Sequence of chain 1.F:
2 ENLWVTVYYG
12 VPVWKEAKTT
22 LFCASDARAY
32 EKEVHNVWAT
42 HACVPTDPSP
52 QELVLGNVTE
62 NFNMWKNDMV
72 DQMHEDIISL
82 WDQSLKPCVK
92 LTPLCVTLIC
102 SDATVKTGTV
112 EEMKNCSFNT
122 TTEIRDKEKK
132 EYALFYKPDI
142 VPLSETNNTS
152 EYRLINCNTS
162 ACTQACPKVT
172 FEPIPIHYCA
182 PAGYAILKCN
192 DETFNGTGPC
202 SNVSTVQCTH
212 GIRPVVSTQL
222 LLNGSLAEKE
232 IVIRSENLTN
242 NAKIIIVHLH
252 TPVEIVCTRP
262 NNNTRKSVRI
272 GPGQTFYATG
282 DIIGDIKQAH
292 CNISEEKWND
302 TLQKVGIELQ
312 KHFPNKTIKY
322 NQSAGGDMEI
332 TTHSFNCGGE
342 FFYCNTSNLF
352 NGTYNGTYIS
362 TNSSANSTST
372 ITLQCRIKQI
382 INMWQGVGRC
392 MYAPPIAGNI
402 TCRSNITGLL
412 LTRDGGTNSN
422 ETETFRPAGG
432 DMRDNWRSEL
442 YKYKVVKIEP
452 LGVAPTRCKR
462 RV

Binding-site contacts:
Ligand atom O7 contacts residue ASN346 of chain 1.F at 3.9 Å.
Ligand atom C8 contacts residue THR333 of chain 1.F at 4.4 Å.
Ligand atom C8 contacts residue THR332 of chain 1.F at 4.3 Å.
Ligand atom C7 contacts residue ASN346 of chain 1.F at 3.2 Å.
Ligand atom O5 contacts residue ASN346 of chain 1.F at 2.4 Å (h-bond).
Ligand atom C1 contacts residue ASN346 of chain 1.F at 1.4 Å.
Ligand atom C5 contacts residue ASN346 of chain 1.F at 3.6 Å.
Ligand atom C3 contacts residue ASN346 of chain 1.F at 3.8 Å.
Ligand atom N2 contacts residue ASN346 of chain 1.F at 2.9 Å (h-bond).
Ligand atom C5 contacts residue SER348 of chain 1.F at 4.3 Å.
Ligand atom C8 contacts residue ASN346 of chain 1.F at 3.7 Å.
Ligand atom O5 contacts residue SER348 of chain 1.F at 4.4 Å.
Ligand atom C2 contacts residue ASN346 of chain 1.F at 2.4 Å.
Ligand atom C4 contacts residue ASN346 of chain 1.F at 4.2 Å.
Ligand atom C6 contacts residue SER348 of chain 1.F at 4.0 Å.
Ligand atom O7 contacts residue ARG377 of chain 1.F at 3.7 Å.

The protein below binds the small molecule below.
Small molecule (SMILES): CC(=O)N[C@@H]1[C@@H](O)[C@H](O)[C@@H](CO)O[C@H]1O